Binding-site contacts:
Ligand atom P contacts residue ARG19 of chain 4.A at 2.8 Å.
Ligand atom C2 contacts residue A3 of chain 4.B at 3.5 Å.
Ligand atom C4' contacts residue ARG15 of chain 4.A at 3.3 Å.
Ligand atom OP1 contacts residue LYS18 of chain 4.A at 3.7 Å.
Ligand atom C3' contacts residue ARG19 of chain 4.A at 3.4 Å.
Ligand atom C2' contacts residue ARG19 of chain 4.A at 3.6 Å.
Ligand atom N3 contacts residue A2 of chain 4.B at 3.7 Å.
Ligand atom C5 contacts residue ARG19 of chain 4.A at 2.9 Å.
Ligand atom C5' contacts residue ARG19 of chain 4.A at 3.2 Å.
Ligand atom C4 contacts residue ARG19 of chain 4.A at 3.9 Å.
Ligand atom O2 contacts residue A2 of chain 4.B at 3.7 Å.
Ligand atom C2 contacts residue A1 of chain 4.B at 3.1 Å.
Ligand atom C4 contacts residue A1 of chain 4.B at 3.4 Å.
Ligand atom O4 contacts residue A3 of chain 4.B at 2.8 Å (h-bond).
Ligand atom O2 contacts residue A1 of chain 4.B at 2.7 Å (h-bond).
Ligand atom C4' contacts residue ARG19 of chain 4.A at 3.7 Å.
Ligand atom N3 contacts residue A1 of chain 4.B at 2.7 Å (h-bond).
Ligand atom OP2 contacts residue ARG19 of chain 4.A at 2.1 Å (salt-bridge).
Ligand atom O4' contacts residue ARG19 of chain 4.A at 3.9 Å.
Ligand atom N1 contacts residue A3 of chain 4.B at 4.3 Å.
Ligand atom C6 contacts residue ARG19 of chain 4.A at 2.7 Å.
Ligand atom OP1 contacts residue ARG15 of chain 4.A at 2.5 Å.
Ligand atom C1' contacts residue ARG19 of chain 4.A at 4.3 Å.
Ligand atom C2 contacts residue A2 of chain 4.B at 3.9 Å.
Ligand atom O4 contacts residue A1 of chain 4.B at 3.0 Å (h-bond).
Ligand atom O5' contacts residue ARG19 of chain 4.A at 2.1 Å (salt-bridge).
Ligand atom O2 contacts residue A3 of chain 4.B at 3.2 Å.
Ligand atom N3 contacts residue A3 of chain 4.B at 2.8 Å (h-bond).
Ligand atom O3' contacts residue ARG15 of chain 4.A at 3.1 Å (salt-bridge).
Ligand atom N1 contacts residue ARG19 of chain 4.A at 3.9 Å.
Ligand atom OP1 contacts residue ARG19 of chain 4.A at 4.1 Å.
Ligand atom O5' contacts residue ARG15 of chain 4.A at 3.6 Å.
Ligand atom O3' contacts residue ARG19 of chain 4.A at 3.6 Å (salt-bridge).
Ligand atom C4 contacts residue A3 of chain 4.B at 3.6 Å.
Ligand atom OP1 contacts residue MET14 of chain 4.A at 3.8 Å.
Ligand atom OP2 contacts residue ALA16 of chain 4.A at 4.1 Å.
Ligand atom OP2 contacts residue ARG15 of chain 4.A at 2.5 Å.
Ligand atom C3' contacts residue ARG15 of chain 4.A at 3.8 Å.
Ligand atom P contacts residue ARG15 of chain 4.A at 3.1 Å.
Ligand atom C5' contacts residue ARG15 of chain 4.A at 2.5 Å.

The protein below binds the small molecule below.
Small molecule (SMILES): O=c1ccn([C@@H]2O[C@H](CO[P](=O)(O)O[C@H]3[C@@H](O)[C@H](n4ccc(=O)[nH]c4=O)O[C@@H]3CO[P](=O)(O)O[C@H]3[C@@H](O)[C@H](n4ccc(=O)[nH]c4=O)O[C@@H]3CO[P](=O)(O)O[C@H]3[C@@H](O)[C@H](n4ccc(=O)[nH]c4=O)O[C@@H]3COP(=O)=O)[C@@H](O)[C@H]2O)c(=O)[nH]1

Sequence of chain 4.A:
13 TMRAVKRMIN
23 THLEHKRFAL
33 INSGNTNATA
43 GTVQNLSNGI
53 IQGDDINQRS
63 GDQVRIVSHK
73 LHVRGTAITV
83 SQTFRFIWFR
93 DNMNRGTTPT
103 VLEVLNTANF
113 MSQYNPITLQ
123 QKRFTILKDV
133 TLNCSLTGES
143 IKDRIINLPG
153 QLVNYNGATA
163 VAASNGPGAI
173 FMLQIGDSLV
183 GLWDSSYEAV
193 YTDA